The protein below binds the small molecule below.
Small molecule (SMILES): CC(C)C[C@H](NC(=O)CN)C(=O)N[C@H](C(=O)N[C@H](C(=O)NCC(=O)N[C@@H](CO)C(=O)N[C@@H](CC(C)C)C(=O)N[C@@H](CCCN=C(N)N)C(=O)NCC=O)C(C)C)[C@@H](C)O

Binding-site contacts:
Ligand atom N contacts residue ASP258 of chain 51.A at 3.0 Å (salt-bridge).
Ligand atom N contacts residue ARG49 of chain 51.A at 3.6 Å.
Ligand atom CA contacts residue ASP258 of chain 51.A at 3.5 Å.
Ligand atom NH1 contacts residue THR246 of chain 51.A at 3.0 Å (h-bond).
Ligand atom CA contacts residue ASP258 of chain 51.A at 3.7 Å.
Ligand atom CA contacts residue ARG49 of chain 51.A at 3.5 Å.
Ligand atom CD2 contacts residue ARG43 of chain 51.A at 3.7 Å.
Ligand atom NE contacts residue ASP53 of chain 51.A at 3.7 Å.
Ligand atom N contacts residue ASP258 of chain 51.A at 2.9 Å (salt-bridge).
Ligand atom C contacts residue ARG49 of chain 51.A at 3.4 Å.
Ligand atom NH2 contacts residue ARG50 of chain 51.A at 3.3 Å (salt-bridge).
Ligand atom CA contacts residue ARG50 of chain 51.A at 3.5 Å.
Ligand atom CD contacts residue ARG50 of chain 51.A at 3.6 Å.
Ligand atom CB contacts residue ILE39 of chain 51.A at 3.6 Å (hydrophobic).
Ligand atom N contacts residue ARG49 of chain 51.A at 3.0 Å (salt-bridge).
Ligand atom N contacts residue ILE39 of chain 51.A at 3.7 Å.
Ligand atom OG1 contacts residue ASP258 of chain 51.A at 3.3 Å.
Ligand atom O contacts residue ARG49 of chain 51.A at 3.1 Å (salt-bridge).
Ligand atom OG1 contacts residue ILE39 of chain 51.A at 3.5 Å.
Ligand atom C contacts residue ILE39 of chain 51.A at 3.6 Å (hydrophobic).
Ligand atom O contacts residue ARG43 of chain 51.A at 3.1 Å (salt-bridge).
Ligand atom NH1 contacts residue ASP228 of chain 51.A at 2.8 Å (salt-bridge).
Ligand atom N contacts residue ASP258 of chain 51.A at 2.8 Å (salt-bridge).
Ligand atom OG1 contacts residue MET259 of chain 51.A at 2.8 Å (h-bond).
Ligand atom CD contacts residue LEU52 of chain 51.A at 3.5 Å (hydrophobic).
Ligand atom CG2 contacts residue MET259 of chain 51.A at 3.7 Å (hydrophobic).
Ligand atom CB contacts residue ASP258 of chain 51.A at 3.5 Å.
Ligand atom N contacts residue ARG49 of chain 51.A at 3.6 Å.
Ligand atom C contacts residue ASP258 of chain 51.A at 3.7 Å.
Ligand atom CB contacts residue ASP258 of chain 51.A at 3.7 Å.
Ligand atom O contacts residue ILE39 of chain 51.A at 3.6 Å.
Ligand atom CB contacts residue ARG50 of chain 51.A at 3.7 Å.
Ligand atom CD2 contacts residue ASP258 of chain 51.A at 3.5 Å.
Ligand atom O contacts residue ARG43 of chain 51.A at 3.0 Å (salt-bridge).
Ligand atom C contacts residue ASP258 of chain 51.A at 3.6 Å.
Ligand atom O contacts residue ARG50 of chain 51.A at 3.6 Å.
Ligand atom CA contacts residue ASP258 of chain 51.A at 3.7 Å.
Ligand atom CG2 contacts residue ALA42 of chain 51.A at 3.7 Å (hydrophobic).
Ligand atom CB contacts residue ARG49 of chain 51.A at 3.5 Å.
Ligand atom CB contacts residue MET259 of chain 51.A at 3.8 Å (hydrophobic).

Sequence of chain 51.A:
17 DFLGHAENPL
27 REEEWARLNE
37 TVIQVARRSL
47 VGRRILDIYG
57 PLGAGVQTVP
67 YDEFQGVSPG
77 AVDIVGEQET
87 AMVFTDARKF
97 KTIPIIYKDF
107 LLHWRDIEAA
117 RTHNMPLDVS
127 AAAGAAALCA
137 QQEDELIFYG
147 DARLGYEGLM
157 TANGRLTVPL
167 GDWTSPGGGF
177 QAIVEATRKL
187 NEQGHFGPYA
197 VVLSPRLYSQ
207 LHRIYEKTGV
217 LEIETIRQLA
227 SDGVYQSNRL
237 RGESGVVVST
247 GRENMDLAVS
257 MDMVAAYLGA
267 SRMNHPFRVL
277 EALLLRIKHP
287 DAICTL